Sequence of chain 33.C:
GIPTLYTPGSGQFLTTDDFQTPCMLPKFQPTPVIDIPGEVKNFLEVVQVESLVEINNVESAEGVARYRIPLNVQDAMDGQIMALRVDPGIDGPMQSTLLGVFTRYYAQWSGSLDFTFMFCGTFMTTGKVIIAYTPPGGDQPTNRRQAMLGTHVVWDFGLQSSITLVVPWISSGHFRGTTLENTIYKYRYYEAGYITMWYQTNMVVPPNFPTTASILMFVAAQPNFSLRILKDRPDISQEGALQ

The small molecule below binds the protein below.
Small molecule (SMILES): N[C@@H](CS)C(=O)O

Binding-site contacts:
Ligand atom CB contacts residue THR248 of chain 33.A at 4.5 Å.
Ligand atom N contacts residue MET247 of chain 33.A at 3.8 Å.
Ligand atom SG contacts residue GLY1 of chain 33.P at 4.4 Å.
Ligand atom C contacts residue ASP235 of chain 33.C at 4.3 Å.
Ligand atom CB contacts residue ASP235 of chain 33.C at 2.8 Å.
Ligand atom O contacts residue GLY1 of chain 33.P at 2.2 Å (h-bond).
Ligand atom C contacts residue MET247 of chain 33.A at 3.7 Å (hydrophobic).
Ligand atom CB contacts residue PRO249 of chain 33.A at 4.3 Å (hydrophobic).
Ligand atom CA contacts residue ASP235 of chain 33.C at 4.0 Å.
Ligand atom C contacts residue GLY1 of chain 33.P at 1.3 Å.
Ligand atom CA contacts residue GLY1 of chain 33.P at 2.4 Å.
Ligand atom SG contacts residue MET247 of chain 33.A at 3.4 Å.
Ligand atom CB contacts residue GLY1 of chain 33.P at 3.7 Å.
Ligand atom N contacts residue GLY1 of chain 33.P at 2.9 Å (h-bond).
Ligand atom CA contacts residue MET247 of chain 33.A at 4.2 Å (hydrophobic).
Ligand atom N contacts residue THR248 of chain 33.A at 4.1 Å.
Ligand atom SG contacts residue ILE236 of chain 33.C at 4.3 Å.
Ligand atom SG contacts residue ASP235 of chain 33.C at 3.7 Å.
Ligand atom O contacts residue ARG233 of chain 33.C at 4.1 Å.
Ligand atom SG contacts residue THR248 of chain 33.A at 3.2 Å (h-bond).
Ligand atom N contacts residue PRO249 of chain 33.A at 3.5 Å.
Ligand atom O contacts residue ASP235 of chain 33.C at 3.4 Å.
Ligand atom O contacts residue MET247 of chain 33.A at 3.8 Å.
Ligand atom SG contacts residue PRO249 of chain 33.A at 3.6 Å.

Sequence of chain 33.A:
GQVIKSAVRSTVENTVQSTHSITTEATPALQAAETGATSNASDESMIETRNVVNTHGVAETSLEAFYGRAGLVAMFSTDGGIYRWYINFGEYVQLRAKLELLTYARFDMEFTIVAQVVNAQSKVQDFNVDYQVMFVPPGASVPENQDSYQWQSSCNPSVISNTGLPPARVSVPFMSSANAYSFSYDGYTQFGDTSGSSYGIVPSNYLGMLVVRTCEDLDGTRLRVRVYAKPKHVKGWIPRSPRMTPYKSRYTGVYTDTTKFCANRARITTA